A small-molecule ligand and the protein it binds are described below.
Small molecule (SMILES): CC(=O)N[C@@H]1[C@@H](O)[C@H](O)[C@@H](CO)O[C@H]1O

Sequence of chain 13.A:
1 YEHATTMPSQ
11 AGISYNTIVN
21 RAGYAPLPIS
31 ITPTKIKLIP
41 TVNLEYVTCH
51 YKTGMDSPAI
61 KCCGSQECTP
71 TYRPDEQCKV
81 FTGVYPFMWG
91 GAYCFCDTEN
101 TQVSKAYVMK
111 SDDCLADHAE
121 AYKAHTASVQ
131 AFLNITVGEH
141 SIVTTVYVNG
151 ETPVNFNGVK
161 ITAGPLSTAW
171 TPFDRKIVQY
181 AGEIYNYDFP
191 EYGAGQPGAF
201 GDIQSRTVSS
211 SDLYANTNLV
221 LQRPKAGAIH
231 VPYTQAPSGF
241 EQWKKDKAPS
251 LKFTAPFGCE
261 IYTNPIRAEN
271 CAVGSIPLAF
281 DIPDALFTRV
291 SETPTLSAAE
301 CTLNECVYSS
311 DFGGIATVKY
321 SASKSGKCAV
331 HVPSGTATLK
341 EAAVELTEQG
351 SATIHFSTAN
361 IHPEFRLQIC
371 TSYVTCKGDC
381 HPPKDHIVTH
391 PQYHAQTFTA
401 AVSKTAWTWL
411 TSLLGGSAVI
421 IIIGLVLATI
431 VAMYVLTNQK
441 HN

Sequence of chain 45.B:
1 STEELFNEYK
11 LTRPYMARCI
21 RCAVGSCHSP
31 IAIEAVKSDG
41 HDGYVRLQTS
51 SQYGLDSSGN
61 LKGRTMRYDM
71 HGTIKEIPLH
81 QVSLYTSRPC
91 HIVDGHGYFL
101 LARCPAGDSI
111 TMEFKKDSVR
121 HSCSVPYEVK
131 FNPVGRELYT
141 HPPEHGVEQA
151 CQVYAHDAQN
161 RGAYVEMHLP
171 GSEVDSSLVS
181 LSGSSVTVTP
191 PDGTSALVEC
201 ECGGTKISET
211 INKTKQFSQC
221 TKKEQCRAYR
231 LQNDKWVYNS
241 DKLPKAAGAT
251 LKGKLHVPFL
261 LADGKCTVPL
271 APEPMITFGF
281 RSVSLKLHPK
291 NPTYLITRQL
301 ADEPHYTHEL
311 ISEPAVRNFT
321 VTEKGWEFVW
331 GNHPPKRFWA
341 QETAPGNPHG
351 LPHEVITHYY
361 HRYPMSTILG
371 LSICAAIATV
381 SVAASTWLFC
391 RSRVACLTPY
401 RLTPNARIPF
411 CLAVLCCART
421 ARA

Binding-site contacts:
Ligand atom O6 contacts residue ASN318 of chain 45.B at 2.9 Å (h-bond).
Ligand atom O7 contacts residue GLU305 of chain 13.A at 2.4 Å (salt-bridge).
Ligand atom C8 contacts residue GLU305 of chain 13.A at 4.5 Å.
Ligand atom N2 contacts residue GLU305 of chain 13.A at 4.4 Å.
Ligand atom O6 contacts residue SER284 of chain 45.B at 2.4 Å (h-bond).
Ligand atom C5 contacts residue SER284 of chain 45.B at 4.5 Å.
Ligand atom C7 contacts residue GLU305 of chain 13.A at 3.6 Å.
Ligand atom C6 contacts residue ASN318 of chain 45.B at 3.2 Å.
Ligand atom C6 contacts residue SER284 of chain 45.B at 3.4 Å.
Ligand atom O5 contacts residue SER284 of chain 45.B at 4.2 Å.